The protein below binds the small molecule below.
Small molecule (SMILES): COCCOc1cc(N2[C@@H]3CC[C@H]2CN(c2cc(-c4ccccc4O)nnc2N)C3)ccn1

Binding-site contacts:
Ligand atom C11 contacts residue TYR51 of chain 1.C at 3.4 Å (hydrophobic).
Ligand atom C12 contacts residue VAL59 of chain 1.C at 3.6 Å (hydrophobic).
Ligand atom C9 contacts residue ASN94 of chain 1.C at 3.6 Å.
Ligand atom C23 contacts residue PRO43 of chain 1.C at 3.8 Å (hydrophobic).
Ligand atom C14 contacts residue PHE39 of chain 1.C at 3.5 Å (hydrophobic).
Ligand atom C13 contacts residue ASP60 of chain 1.C at 3.9 Å.
Ligand atom N contacts residue PRO43 of chain 1.C at 3.9 Å.
Ligand atom C10 contacts residue LEU42 of chain 1.C at 3.7 Å (hydrophobic).
Ligand atom C22 contacts residue PRO43 of chain 1.C at 4.0 Å (hydrophobic).
Ligand atom N4 contacts residue ASN94 of chain 1.C at 2.9 Å (h-bond).
Ligand atom C13 contacts residue LEU42 of chain 1.C at 3.9 Å (hydrophobic).
Ligand atom C19 contacts residue GLU47 of chain 1.C at 3.9 Å.
Ligand atom O1 contacts residue GLU47 of chain 1.C at 3.7 Å.
Ligand atom C5 contacts residue LEU48 of chain 1.C at 3.6 Å (hydrophobic).
Ligand atom C13 contacts residue VAL59 of chain 1.C at 3.4 Å (hydrophobic).
Ligand atom C14 contacts residue VAL38 of chain 1.C at 3.6 Å (hydrophobic).
Ligand atom C12 contacts residue PHE39 of chain 1.C at 3.8 Å (hydrophobic).
Ligand atom N2 contacts residue ASN94 of chain 1.C at 3.5 Å (h-bond).
Ligand atom N4 contacts residue ILE100 of chain 1.C at 3.4 Å.
Ligand atom O contacts residue TYR51 of chain 1.C at 2.9 Å (h-bond).
Ligand atom O contacts residue ALA90 of chain 1.C at 3.4 Å.
Ligand atom C22 contacts residue GLN41 of chain 1.C at 3.5 Å.
Ligand atom C20 contacts residue GLU47 of chain 1.C at 2.8 Å.
Ligand atom C14 contacts residue LEU42 of chain 1.C at 3.6 Å (hydrophobic).
Ligand atom C12 contacts residue TYR51 of chain 1.C at 3.7 Å (hydrophobic).
Ligand atom C22 contacts residue LEU42 of chain 1.C at 3.9 Å (hydrophobic).
Ligand atom C15 contacts residue VAL38 of chain 1.C at 3.3 Å (hydrophobic).
Ligand atom C9 contacts residue PHE93 of chain 1.C at 3.9 Å (hydrophobic).
Ligand atom N2 contacts residue TYR51 of chain 1.C at 3.7 Å.
Ligand atom N3 contacts residue PHE93 of chain 1.C at 3.5 Å.
Ligand atom C15 contacts residue LEU42 of chain 1.C at 3.5 Å (hydrophobic).
Ligand atom N5 contacts residue GLU47 of chain 1.C at 3.5 Å (salt-bridge).
Ligand atom N3 contacts residue ILE100 of chain 1.C at 3.8 Å.
Ligand atom N4 contacts residue PHE93 of chain 1.C at 3.5 Å.
Ligand atom C16 contacts residue PRO43 of chain 1.C at 3.7 Å (hydrophobic).
Ligand atom C21 contacts residue GLU47 of chain 1.C at 3.9 Å.
Ligand atom C13 contacts residue PHE39 of chain 1.C at 3.7 Å (hydrophobic).
Ligand atom C11 contacts residue PHE39 of chain 1.C at 3.9 Å (hydrophobic).
Ligand atom N3 contacts residue ASN94 of chain 1.C at 2.7 Å (h-bond).
Ligand atom C9 contacts residue ILE100 of chain 1.C at 3.7 Å (hydrophobic).

Sequence of chain 1.C:
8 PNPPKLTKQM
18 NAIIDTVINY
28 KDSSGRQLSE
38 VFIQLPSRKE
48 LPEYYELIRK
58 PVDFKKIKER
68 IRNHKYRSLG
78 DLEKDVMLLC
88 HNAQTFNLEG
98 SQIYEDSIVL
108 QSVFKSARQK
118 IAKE